A protein and the small-molecule ligand that binds it are described below.
Small molecule (SMILES): Nc1ncnc2c1ncn2[C@@H]1O[C@H](COP(=O)(O)OP(=O)(O)OP(O)(O)=S)[C@@H](O)[C@H]1O

Binding-site contacts:
Ligand atom O2' contacts residue ARG92 of chain 1.E at 3.0 Å (salt-bridge).
Ligand atom O1A contacts residue SER11 of chain 1.E at 3.6 Å (h-bond).
Ligand atom O3' contacts residue ARG89 of chain 1.E at 3.5 Å (salt-bridge).
Ligand atom O2' contacts residue ASP96 of chain 1.E at 3.6 Å.
Ligand atom O3G contacts residue ARG92 of chain 1.E at 2.9 Å (salt-bridge).
Ligand atom C6 contacts residue TYR125 of chain 1.E at 3.5 Å (hydrophobic).
Ligand atom N1 contacts residue SER121 of chain 1.E at 3.2 Å (h-bond).
Ligand atom O1A contacts residue PHE12 of chain 1.E at 3.2 Å (h-bond).
Ligand atom O1B contacts residue SER11 of chain 1.E at 3.5 Å (h-bond).
Ligand atom S1G contacts residue SER129 of chain 1.E at 3.7 Å.
Ligand atom C8 contacts residue HIS19 of chain 1.E at 3.3 Å.
Ligand atom N6 contacts residue TYR125 of chain 1.E at 2.5 Å (h-bond).
Ligand atom S1G contacts residue SER130 of chain 1.E at 3.6 Å (h-bond).
Ligand atom C3' contacts residue ARG89 of chain 1.E at 3.6 Å.
Ligand atom C8 contacts residue ARG92 of chain 1.E at 3.1 Å.
Ligand atom PA contacts residue HIS19 of chain 1.E at 3.6 Å.
Ligand atom O4' contacts residue HIS19 of chain 1.E at 3.4 Å (h-bond).
Ligand atom O2A contacts residue GLY10 of chain 1.E at 3.8 Å.
Ligand atom C6 contacts residue GLY18 of chain 1.E at 3.5 Å.
Ligand atom N7 contacts residue ILE128 of chain 1.E at 3.5 Å (h-bond).
Ligand atom N1 contacts residue GLY18 of chain 1.E at 3.7 Å.
Ligand atom O3' contacts residue GLY90 of chain 1.E at 3.4 Å (h-bond).
Ligand atom N1 contacts residue TYR125 of chain 1.E at 3.8 Å.
Ligand atom N6 contacts residue ILE128 of chain 1.E at 3.0 Å (h-bond).
Ligand atom O2' contacts residue GLY90 of chain 1.E at 3.5 Å (h-bond).
Ligand atom O2G contacts residue HIS19 of chain 1.E at 3.8 Å.
Ligand atom O3' contacts residue GLU100 of chain 1.E at 3.5 Å (salt-bridge).
Ligand atom O2G contacts residue SER130 of chain 1.E at 3.2 Å (h-bond).
Ligand atom N7 contacts residue ARG92 of chain 1.E at 3.1 Å (salt-bridge).
Ligand atom C5 contacts residue ARG92 of chain 1.E at 3.8 Å.
Ligand atom S1G contacts residue SER131 of chain 1.E at 3.2 Å (h-bond).
Ligand atom N6 contacts residue GLY18 of chain 1.E at 3.3 Å.
Ligand atom O2G contacts residue ARG92 of chain 1.E at 3.4 Å (salt-bridge).
Ligand atom PG contacts residue ARG92 of chain 1.E at 3.7 Å.
Ligand atom O2A contacts residue SER11 of chain 1.E at 3.3 Å (h-bond).
Ligand atom O5' contacts residue HIS19 of chain 1.E at 3.0 Å.
Ligand atom O1A contacts residue HIS19 of chain 1.E at 3.0 Å.
Ligand atom C4' contacts residue ARG89 of chain 1.E at 3.7 Å.
Ligand atom C2 contacts residue SER121 of chain 1.E at 3.4 Å.
Ligand atom C2' contacts residue ARG92 of chain 1.E at 3.6 Å.

Sequence of chain 1.E:
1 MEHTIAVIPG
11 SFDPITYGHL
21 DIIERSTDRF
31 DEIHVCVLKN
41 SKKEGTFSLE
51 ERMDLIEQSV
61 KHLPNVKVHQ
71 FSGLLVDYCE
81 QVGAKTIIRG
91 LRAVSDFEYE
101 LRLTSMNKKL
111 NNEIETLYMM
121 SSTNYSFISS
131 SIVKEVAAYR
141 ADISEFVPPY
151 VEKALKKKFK